Sequence of chain 1.D:
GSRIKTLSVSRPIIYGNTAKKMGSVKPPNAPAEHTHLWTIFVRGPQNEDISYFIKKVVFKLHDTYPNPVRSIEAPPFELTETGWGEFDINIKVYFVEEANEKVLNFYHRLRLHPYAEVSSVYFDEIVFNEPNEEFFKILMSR

This protein binds this small molecule.
Small molecule (SMILES): CC(=O)NCCCC[C@H](N)C(=O)N[C@@H](CO)C(=O)N[C@@H](C)C(=O)N1CCC[C@H]1C(=O)N[C@@H](C)C=O

Binding-site contacts:
Ligand atom CD contacts residue HIS65 of chain 1.D at 3.6 Å.
Ligand atom CG contacts residue HIS39 of chain 1.D at 3.8 Å.
Ligand atom CB contacts residue HIS116 of chain 1.D at 3.8 Å.
Ligand atom CH contacts residue TRP87 of chain 1.D at 3.2 Å (hydrophobic).
Ligand atom O contacts residue PRO117 of chain 1.D at 3.1 Å.
Ligand atom C contacts residue GLY88 of chain 1.D at 3.7 Å.
Ligand atom O contacts residue HIS116 of chain 1.D at 3.6 Å.
Ligand atom CE contacts residue TRP87 of chain 1.D at 3.6 Å (hydrophobic).
Ligand atom NZ contacts residue TRP87 of chain 1.D at 3.6 Å.
Ligand atom CD contacts residue TRP87 of chain 1.D at 3.4 Å (hydrophobic).
Ligand atom N contacts residue GLU89 of chain 1.D at 2.9 Å (salt-bridge).
Ligand atom N contacts residue HIS116 of chain 1.D at 3.6 Å.
Ligand atom CA contacts residue TRP87 of chain 1.D at 3.4 Å (hydrophobic).
Ligand atom OH contacts residue GLY88 of chain 1.D at 3.2 Å (h-bond).
Ligand atom CB contacts residue GLU89 of chain 1.D at 3.6 Å.
Ligand atom CA contacts residue GLU89 of chain 1.D at 2.9 Å.
Ligand atom CG contacts residue GLU89 of chain 1.D at 3.5 Å.
Ligand atom O contacts residue GLU89 of chain 1.D at 2.7 Å (salt-bridge).
Ligand atom NZ contacts residue THR67 of chain 1.D at 2.8 Å (h-bond).
Ligand atom CB contacts residue HIS65 of chain 1.D at 3.6 Å.
Ligand atom O contacts residue GLY88 of chain 1.D at 3.2 Å.
Ligand atom C contacts residue GLU89 of chain 1.D at 3.7 Å.
Ligand atom CH3 contacts residue HIS37 of chain 1.D at 3.7 Å.
Ligand atom OH contacts residue GLY86 of chain 1.D at 3.1 Å.
Ligand atom CE contacts residue THR67 of chain 1.D at 3.8 Å.
Ligand atom CH contacts residue TYR68 of chain 1.D at 3.7 Å (hydrophobic).
Ligand atom CH3 contacts residue TRP87 of chain 1.D at 3.6 Å (hydrophobic).
Ligand atom CB contacts residue PHE90 of chain 1.D at 3.8 Å (hydrophobic).
Ligand atom OH contacts residue TYR68 of chain 1.D at 3.7 Å.
Ligand atom CE contacts residue GLY88 of chain 1.D at 3.7 Å.
Ligand atom CH contacts residue THR67 of chain 1.D at 3.8 Å.
Ligand atom CG contacts residue TRP87 of chain 1.D at 3.6 Å (hydrophobic).
Ligand atom CH3 contacts residue THR67 of chain 1.D at 3.8 Å.
Ligand atom OH contacts residue TRP87 of chain 1.D at 2.4 Å (h-bond).
Ligand atom CH3 contacts residue TYR68 of chain 1.D at 3.4 Å (hydrophobic).
Ligand atom CB contacts residue GLU89 of chain 1.D at 3.7 Å.
Ligand atom CB contacts residue TRP87 of chain 1.D at 3.7 Å (hydrophobic).
Ligand atom OG contacts residue ARG112 of chain 1.D at 3.8 Å.
Ligand atom C contacts residue GLU89 of chain 1.D at 3.4 Å.
Ligand atom CD contacts residue THR67 of chain 1.D at 3.6 Å.